This small molecule binds to this protein.
Small molecule (SMILES): O=C(O)[C@@H]1O[C@@H](O[C@H]2[C@H](O)[C@@H](NS(=O)(=O)O)[C@@H](O)O[C@@H]2COS(=O)(=O)O)[C@H](OS(=O)(=O)O)[C@@H](O)[C@@H]1O[C@H]1O[C@H](COS(=O)(=O)O)[C@@H](O)[C@H](O)[C@H]1NS(=O)(=O)O

Sequence of chain 25.C:
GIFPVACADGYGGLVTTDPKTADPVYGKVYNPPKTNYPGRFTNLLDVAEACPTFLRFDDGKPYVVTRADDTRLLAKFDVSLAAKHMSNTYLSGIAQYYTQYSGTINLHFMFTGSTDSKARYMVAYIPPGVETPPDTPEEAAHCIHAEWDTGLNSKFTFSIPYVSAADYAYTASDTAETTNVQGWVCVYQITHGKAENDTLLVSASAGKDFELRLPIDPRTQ

Binding-site contacts:
Ligand atom O6S contacts residue ARG135 of chain 21.B at 3.7 Å.
Ligand atom O2S contacts residue ASP58 of chain 25.C at 2.3 Å (salt-bridge).
Ligand atom C1 contacts residue ASP133 of chain 21.B at 4.0 Å.
Ligand atom O3 contacts residue ASP59 of chain 25.C at 4.0 Å.
Ligand atom O3S contacts residue THR134 of chain 21.B at 3.3 Å (h-bond).
Ligand atom O5 contacts residue ARG135 of chain 21.B at 3.2 Å.
Ligand atom O2S contacts residue ARG56 of chain 25.C at 4.1 Å.
Ligand atom O6S contacts residue ASN88 of chain 25.C at 3.9 Å.
Ligand atom O5S contacts residue ASN88 of chain 25.C at 3.0 Å (h-bond).
Ligand atom S2 contacts residue ASN88 of chain 25.C at 4.0 Å.
Ligand atom O6 contacts residue LYS193 of chain 21.A at 3.5 Å.
Ligand atom C4 contacts residue LYS193 of chain 21.A at 3.4 Å.
Ligand atom O6S contacts residue ARG56 of chain 25.C at 3.7 Å.
Ligand atom O3 contacts residue LYS193 of chain 21.A at 2.8 Å (salt-bridge).
Ligand atom C2 contacts residue LYS193 of chain 21.A at 3.6 Å.
Ligand atom O3S contacts residue LYS193 of chain 21.A at 3.1 Å (salt-bridge).
Ligand atom O2S contacts residue ASP59 of chain 25.C at 3.2 Å.
Ligand atom N2 contacts residue ARG56 of chain 25.C at 3.9 Å.
Ligand atom C5 contacts residue THR134 of chain 21.B at 3.9 Å.
Ligand atom O5S contacts residue ARG135 of chain 21.B at 3.6 Å.
Ligand atom O6B contacts residue LYS193 of chain 21.A at 4.1 Å.
Ligand atom S1 contacts residue ASP58 of chain 25.C at 3.7 Å.
Ligand atom O3 contacts residue ARG56 of chain 25.C at 3.9 Å.
Ligand atom C3 contacts residue LYS193 of chain 21.A at 3.6 Å.
Ligand atom O1S contacts residue ASP59 of chain 25.C at 3.0 Å.
Ligand atom S1 contacts residue ASP59 of chain 25.C at 3.7 Å.
Ligand atom O6 contacts residue ARG135 of chain 21.B at 3.6 Å.
Ligand atom O5 contacts residue LYS193 of chain 21.A at 3.6 Å.
Ligand atom O1S contacts residue ASP58 of chain 25.C at 4.1 Å.
Ligand atom C3 contacts residue ARG56 of chain 25.C at 3.9 Å.
Ligand atom O4 contacts residue THR195 of chain 21.A at 3.7 Å.
Ligand atom O1 contacts residue ASP133 of chain 21.B at 4.1 Å.
Ligand atom O4S contacts residue ARG56 of chain 25.C at 2.5 Å (salt-bridge).
Ligand atom O5S contacts residue ARG56 of chain 25.C at 3.6 Å (salt-bridge).
Ligand atom O6S contacts residue LYS193 of chain 21.A at 3.4 Å.
Ligand atom C6 contacts residue THR134 of chain 21.B at 3.5 Å.
Ligand atom C5 contacts residue ARG135 of chain 21.B at 4.1 Å.
Ligand atom C6 contacts residue ARG135 of chain 21.B at 3.8 Å.
Ligand atom S2 contacts residue ARG56 of chain 25.C at 3.4 Å (salt-bridge).
Ligand atom S2 contacts residue ARG135 of chain 21.B at 4.0 Å.

Sequence of chain 21.A:
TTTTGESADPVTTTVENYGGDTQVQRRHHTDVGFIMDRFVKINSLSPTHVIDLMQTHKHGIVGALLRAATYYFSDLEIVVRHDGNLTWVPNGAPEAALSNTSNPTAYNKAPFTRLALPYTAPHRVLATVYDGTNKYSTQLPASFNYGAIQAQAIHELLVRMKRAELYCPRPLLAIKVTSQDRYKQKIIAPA

Sequence of chain 21.B:
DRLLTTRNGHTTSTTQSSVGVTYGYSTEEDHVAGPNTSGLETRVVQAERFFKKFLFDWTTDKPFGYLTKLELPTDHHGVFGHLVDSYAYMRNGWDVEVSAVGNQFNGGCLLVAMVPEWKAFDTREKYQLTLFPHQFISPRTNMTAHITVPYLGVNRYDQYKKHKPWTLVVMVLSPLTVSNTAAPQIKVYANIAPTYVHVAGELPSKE